Binding-site contacts:
Ligand atom N contacts residue GLY48 of chain 1.B at 3.0 Å (h-bond).
Ligand atom CE1 contacts residue PRO81 of chain 1.B at 3.3 Å (hydrophobic).
Ligand atom O contacts residue GLY49 of chain 1.A at 3.3 Å.
Ligand atom O contacts residue GLY27 of chain 1.B at 3.4 Å (h-bond).
Ligand atom N contacts residue GLY27 of chain 1.B at 3.0 Å (h-bond).
Ligand atom NH2 contacts residue GLN58 of chain 1.B at 3.4 Å (h-bond).
Ligand atom CB contacts residue ARG8 of chain 1.A at 3.0 Å.
Ligand atom ND2 contacts residue VAL32 of chain 1.A at 3.5 Å.
Ligand atom ND2 contacts residue ALA28 of chain 1.A at 3.4 Å.
Ligand atom O contacts residue ALA28 of chain 1.B at 3.3 Å.
Ligand atom OE1 contacts residue ASP30 of chain 1.B at 2.7 Å (salt-bridge).
Ligand atom CB contacts residue ASP29 of chain 1.B at 3.0 Å.
Ligand atom O contacts residue ALA28 of chain 1.A at 3.4 Å.
Ligand atom CD2 contacts residue LEU23 of chain 1.B at 3.5 Å (hydrophobic).
Ligand atom O contacts residue ASP29 of chain 1.A at 2.8 Å (salt-bridge).
Ligand atom CD contacts residue ASP30 of chain 1.B at 3.4 Å.
Ligand atom CG contacts residue ASP30 of chain 1.B at 2.9 Å.
Ligand atom OE1 contacts residue ASP29 of chain 1.B at 2.9 Å (salt-bridge).
Ligand atom O contacts residue ASP29 of chain 1.B at 3.1 Å (salt-bridge).
Ligand atom N contacts residue GLY48 of chain 1.A at 3.0 Å (h-bond).
Ligand atom OE1 contacts residue ALA28 of chain 1.B at 3.3 Å.
Ligand atom N contacts residue GLY48 of chain 1.A at 3.0 Å (h-bond).
Ligand atom CD contacts residue MET46 of chain 1.B at 2.9 Å (hydrophobic).
Ligand atom CD2 contacts residue PRO81 of chain 1.A at 3.5 Å (hydrophobic).
Ligand atom O contacts residue GLY49 of chain 1.B at 3.4 Å.
Ligand atom CD2 contacts residue GLY27 of chain 1.A at 3.4 Å.
Ligand atom CG contacts residue MET46 of chain 1.B at 3.2 Å (hydrophobic).
Ligand atom NE contacts residue ASP30 of chain 1.B at 3.0 Å (salt-bridge).
Ligand atom CE2 contacts residue VAL82 of chain 1.B at 3.5 Å (hydrophobic).
Ligand atom CB contacts residue ALA28 of chain 1.B at 3.5 Å (hydrophobic).
Ligand atom CA contacts residue GLY48 of chain 1.A at 3.5 Å.
Ligand atom O contacts residue GLY48 of chain 1.B at 2.8 Å (h-bond).
Ligand atom N contacts residue GLY27 of chain 1.A at 2.9 Å (h-bond).
Ligand atom CA contacts residue GLY27 of chain 1.B at 3.5 Å.
Ligand atom O contacts residue ASN25 of chain 1.B at 2.7 Å (h-bond).
Ligand atom CA contacts residue GLY48 of chain 1.B at 3.3 Å.
Ligand atom CA contacts residue ASP29 of chain 1.A at 3.2 Å.
Ligand atom NE2 contacts residue ASP30 of chain 1.B at 3.0 Å (salt-bridge).
Ligand atom CA contacts residue ASP29 of chain 1.B at 3.2 Å.
Ligand atom CB contacts residue ASN25 of chain 1.B at 3.5 Å.

Sequence of chain 1.B:
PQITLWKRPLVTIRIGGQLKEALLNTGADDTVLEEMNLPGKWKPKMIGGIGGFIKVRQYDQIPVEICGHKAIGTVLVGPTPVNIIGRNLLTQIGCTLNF

This small molecule binds to this protein.
Small molecule (SMILES): CC(C)C[C@H](NC(=O)[C@H](Cc1ccccc1)NC(=O)[C@H](CC(N)=O)NC(=O)CNC(=O)[C@@H]1CCCN1C(=O)[C@H](C)N)C(=O)N[C@@H](CCC(N)=O)C(=O)N[C@@H](CO)C(=O)N[C@@H](CCCN=C(N)N)C(=O)N1CCC[C@H]1C(=O)O

Sequence of chain 1.A:
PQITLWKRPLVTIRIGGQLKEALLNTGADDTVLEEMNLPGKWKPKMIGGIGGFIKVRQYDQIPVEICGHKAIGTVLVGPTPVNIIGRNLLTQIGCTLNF